Sequence of chain 6.F:
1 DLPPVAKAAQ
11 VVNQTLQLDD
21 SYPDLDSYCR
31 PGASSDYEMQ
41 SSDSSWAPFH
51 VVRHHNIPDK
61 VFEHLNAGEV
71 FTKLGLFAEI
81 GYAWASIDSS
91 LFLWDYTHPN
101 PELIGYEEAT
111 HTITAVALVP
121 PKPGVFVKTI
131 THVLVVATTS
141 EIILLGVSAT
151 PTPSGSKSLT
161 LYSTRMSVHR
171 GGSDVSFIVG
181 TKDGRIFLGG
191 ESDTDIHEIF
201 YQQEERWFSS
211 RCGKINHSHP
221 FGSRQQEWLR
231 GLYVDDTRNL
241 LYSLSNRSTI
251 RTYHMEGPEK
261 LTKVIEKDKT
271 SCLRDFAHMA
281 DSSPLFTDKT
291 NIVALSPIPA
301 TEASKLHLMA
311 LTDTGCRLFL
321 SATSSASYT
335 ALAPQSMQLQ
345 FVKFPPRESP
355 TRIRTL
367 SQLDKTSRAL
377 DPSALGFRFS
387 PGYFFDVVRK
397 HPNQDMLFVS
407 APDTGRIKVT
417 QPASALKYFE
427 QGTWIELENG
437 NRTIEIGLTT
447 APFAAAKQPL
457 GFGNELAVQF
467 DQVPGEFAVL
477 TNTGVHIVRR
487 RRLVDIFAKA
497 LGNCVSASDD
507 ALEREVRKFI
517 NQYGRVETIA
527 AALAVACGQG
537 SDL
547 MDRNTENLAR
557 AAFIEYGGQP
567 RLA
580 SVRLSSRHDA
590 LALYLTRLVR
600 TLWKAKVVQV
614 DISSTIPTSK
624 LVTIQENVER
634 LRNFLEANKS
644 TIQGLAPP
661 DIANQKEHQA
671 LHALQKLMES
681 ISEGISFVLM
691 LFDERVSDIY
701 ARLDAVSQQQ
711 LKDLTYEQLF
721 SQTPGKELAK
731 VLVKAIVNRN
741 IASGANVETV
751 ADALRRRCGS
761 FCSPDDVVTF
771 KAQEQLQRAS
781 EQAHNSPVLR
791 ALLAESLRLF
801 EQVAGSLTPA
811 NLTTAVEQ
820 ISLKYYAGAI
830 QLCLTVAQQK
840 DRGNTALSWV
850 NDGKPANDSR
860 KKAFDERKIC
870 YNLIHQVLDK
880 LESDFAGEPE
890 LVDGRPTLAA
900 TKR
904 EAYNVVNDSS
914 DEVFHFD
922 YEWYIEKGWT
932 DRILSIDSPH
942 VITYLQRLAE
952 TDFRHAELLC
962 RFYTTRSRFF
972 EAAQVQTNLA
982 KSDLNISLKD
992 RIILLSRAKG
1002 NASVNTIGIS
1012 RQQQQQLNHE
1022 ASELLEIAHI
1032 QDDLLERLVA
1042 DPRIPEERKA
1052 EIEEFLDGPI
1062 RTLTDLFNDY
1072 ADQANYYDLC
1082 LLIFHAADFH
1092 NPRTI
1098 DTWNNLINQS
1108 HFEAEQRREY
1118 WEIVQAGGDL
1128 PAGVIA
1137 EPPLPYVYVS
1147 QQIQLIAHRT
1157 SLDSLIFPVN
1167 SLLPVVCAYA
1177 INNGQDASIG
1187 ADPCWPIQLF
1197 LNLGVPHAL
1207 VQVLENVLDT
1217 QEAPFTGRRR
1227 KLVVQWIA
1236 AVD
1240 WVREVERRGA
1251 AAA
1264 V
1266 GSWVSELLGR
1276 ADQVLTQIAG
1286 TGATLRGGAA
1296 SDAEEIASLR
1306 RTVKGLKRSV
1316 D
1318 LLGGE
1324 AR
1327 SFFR

This small molecule binds to this protein.
Small molecule (SMILES): CSCC[C@H](NC(=O)[C@@H]1CCCN1C(=O)[C@H](CC(C)C)NC(=O)[C@H](CC(C)C)NC(=O)[C@H](CCCCN)NC(=O)[C@H](C)NC(=O)[C@H](CCCCN)NC(=O)[C@@H](N)CCCN=C(N)N)C(=O)N[C@@H](CCC(=O)O)C(=O)N[C@@H](CCC(=O)O)C(=O)N[C@@H](C)C(=O)N[C@@H](CC(C)C)C(=O)N[C@@H](CC(C)C)C(=O)N1CCC[C@H]1C=O

Sequence of chain 6.D:
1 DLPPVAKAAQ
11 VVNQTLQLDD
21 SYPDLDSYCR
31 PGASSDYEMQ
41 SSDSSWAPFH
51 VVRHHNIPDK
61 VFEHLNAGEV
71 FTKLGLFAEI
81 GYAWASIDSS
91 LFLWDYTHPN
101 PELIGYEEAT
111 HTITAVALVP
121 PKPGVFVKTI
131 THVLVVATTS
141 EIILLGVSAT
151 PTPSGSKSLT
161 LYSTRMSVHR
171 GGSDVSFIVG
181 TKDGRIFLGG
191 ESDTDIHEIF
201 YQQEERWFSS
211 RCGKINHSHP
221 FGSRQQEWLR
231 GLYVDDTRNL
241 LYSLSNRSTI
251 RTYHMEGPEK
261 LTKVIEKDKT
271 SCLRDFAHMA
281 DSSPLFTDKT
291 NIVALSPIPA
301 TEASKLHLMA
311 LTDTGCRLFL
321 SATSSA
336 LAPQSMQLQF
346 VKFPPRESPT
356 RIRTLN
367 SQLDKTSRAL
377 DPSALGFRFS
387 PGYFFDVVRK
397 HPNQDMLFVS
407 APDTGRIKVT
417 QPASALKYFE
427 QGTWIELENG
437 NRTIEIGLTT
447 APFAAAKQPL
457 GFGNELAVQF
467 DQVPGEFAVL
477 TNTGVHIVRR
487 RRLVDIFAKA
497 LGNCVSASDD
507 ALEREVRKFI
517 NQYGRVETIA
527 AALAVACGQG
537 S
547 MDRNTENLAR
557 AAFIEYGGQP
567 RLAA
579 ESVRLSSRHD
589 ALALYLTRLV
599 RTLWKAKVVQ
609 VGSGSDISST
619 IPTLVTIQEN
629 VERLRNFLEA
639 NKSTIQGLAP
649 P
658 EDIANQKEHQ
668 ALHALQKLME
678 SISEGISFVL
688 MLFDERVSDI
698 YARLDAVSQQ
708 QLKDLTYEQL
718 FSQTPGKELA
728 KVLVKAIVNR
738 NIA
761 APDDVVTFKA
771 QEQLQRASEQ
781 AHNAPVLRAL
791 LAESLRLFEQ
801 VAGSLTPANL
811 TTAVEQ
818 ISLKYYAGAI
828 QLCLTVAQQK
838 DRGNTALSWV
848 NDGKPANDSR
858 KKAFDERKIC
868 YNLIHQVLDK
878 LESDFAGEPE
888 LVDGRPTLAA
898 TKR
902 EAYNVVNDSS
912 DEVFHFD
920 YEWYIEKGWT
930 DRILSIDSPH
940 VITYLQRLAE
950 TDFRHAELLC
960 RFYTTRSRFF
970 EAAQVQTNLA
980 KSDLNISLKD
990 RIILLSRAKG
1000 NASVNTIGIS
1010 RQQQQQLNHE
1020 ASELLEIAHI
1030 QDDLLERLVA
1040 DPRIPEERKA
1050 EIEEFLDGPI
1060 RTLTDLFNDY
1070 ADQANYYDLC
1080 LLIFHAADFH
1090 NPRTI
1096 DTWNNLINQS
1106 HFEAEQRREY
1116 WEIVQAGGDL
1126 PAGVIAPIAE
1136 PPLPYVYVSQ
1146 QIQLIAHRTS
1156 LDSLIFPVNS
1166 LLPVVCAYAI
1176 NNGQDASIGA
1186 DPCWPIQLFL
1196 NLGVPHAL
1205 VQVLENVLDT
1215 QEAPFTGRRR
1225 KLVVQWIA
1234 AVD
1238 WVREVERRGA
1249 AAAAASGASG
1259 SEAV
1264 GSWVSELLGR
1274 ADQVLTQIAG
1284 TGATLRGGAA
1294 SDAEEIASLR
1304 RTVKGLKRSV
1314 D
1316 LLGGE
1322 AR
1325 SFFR

Binding-site contacts:
Ligand atom CA contacts residue ASP862 of chain 6.D at 1.1 Å.
Ligand atom CB contacts residue LYS858 of chain 6.D at 1.5 Å.
Ligand atom O contacts residue LEU810 of chain 6.D at 1.2 Å.
Ligand atom CB contacts residue ARG857 of chain 6.D at 1.3 Å.
Ligand atom N contacts residue GLU863 of chain 6.D at 1.2 Å (salt-bridge).
Ligand atom O contacts residue ILE866 of chain 6.D at 0.8 Å.
Ligand atom NZ contacts residue ARG864 of chain 6.D at 1.1 Å.
Ligand atom CE contacts residue ARG864 of chain 6.D at 0.4 Å.
Ligand atom NE contacts residue ALA826 of chain 6.D at 1.4 Å (h-bond).
Ligand atom CD contacts residue CYS830 of chain 6.D at 1.6 Å (hydrophobic).
Ligand atom NH2 contacts residue LEU829 of chain 6.D at 1.3 Å (h-bond).
Ligand atom O contacts residue ASP862 of chain 6.D at 1.2 Å.
Ligand atom NH1 contacts residue LEU829 of chain 6.D at 1.2 Å (h-bond).
Ligand atom CG contacts residue ARG864 of chain 6.D at 1.1 Å.
Ligand atom CB contacts residue LEU870 of chain 6.D at 1.5 Å (hydrophobic).
Ligand atom CZ contacts residue LEU829 of chain 6.D at 0.9 Å (hydrophobic).
Ligand atom N contacts residue LYS858 of chain 6.D at 1.3 Å (salt-bridge).
Ligand atom CA contacts residue LYS858 of chain 6.D at 1.5 Å.
Ligand atom CD2 contacts residue ILE866 of chain 6.D at 1.4 Å (hydrophobic).
Ligand atom C contacts residue ASP862 of chain 6.D at 0.9 Å.
Ligand atom C contacts residue LYS858 of chain 6.D at 1.6 Å.
Ligand atom CD2 contacts residue ALA860 of chain 6.D at 0.9 Å (hydrophobic).
Ligand atom CG contacts residue ALA860 of chain 6.D at 1.4 Å (hydrophobic).
Ligand atom N contacts residue LEU870 of chain 6.D at 0.7 Å.
Ligand atom N contacts residue LYS858 of chain 6.D at 1.2 Å.
Ligand atom CA contacts residue VAL814 of chain 6.D at 1.5 Å (hydrophobic).
Ligand atom CD contacts residue ARG864 of chain 6.D at 0.6 Å.
Ligand atom O contacts residue GLU863 of chain 6.D at 1.5 Å.
Ligand atom CD contacts residue LYS858 of chain 6.D at 1.4 Å.
Ligand atom N contacts residue ASP862 of chain 6.D at 1.2 Å.
Ligand atom CD1 contacts residue ALA860 of chain 6.D at 1.5 Å (hydrophobic).
Ligand atom O contacts residue ASP855 of chain 6.D at 0.3 Å (salt-bridge).
Ligand atom CA contacts residue LEU870 of chain 6.D at 0.9 Å (hydrophobic).
Ligand atom CB contacts residue GLU863 of chain 6.D at 1.5 Å.
Ligand atom O contacts residue SER856 of chain 6.D at 1.3 Å.
Ligand atom N contacts residue VAL814 of chain 6.D at 1.3 Å.
Ligand atom CG contacts residue ILE866 of chain 6.D at 1.1 Å (hydrophobic).
Ligand atom C contacts residue ASP855 of chain 6.D at 1.5 Å.
Ligand atom CB contacts residue LYS859 of chain 6.D at 1.3 Å.
Ligand atom N contacts residue LYS858 of chain 6.D at 1.5 Å.